Sequence of chain 1.D:
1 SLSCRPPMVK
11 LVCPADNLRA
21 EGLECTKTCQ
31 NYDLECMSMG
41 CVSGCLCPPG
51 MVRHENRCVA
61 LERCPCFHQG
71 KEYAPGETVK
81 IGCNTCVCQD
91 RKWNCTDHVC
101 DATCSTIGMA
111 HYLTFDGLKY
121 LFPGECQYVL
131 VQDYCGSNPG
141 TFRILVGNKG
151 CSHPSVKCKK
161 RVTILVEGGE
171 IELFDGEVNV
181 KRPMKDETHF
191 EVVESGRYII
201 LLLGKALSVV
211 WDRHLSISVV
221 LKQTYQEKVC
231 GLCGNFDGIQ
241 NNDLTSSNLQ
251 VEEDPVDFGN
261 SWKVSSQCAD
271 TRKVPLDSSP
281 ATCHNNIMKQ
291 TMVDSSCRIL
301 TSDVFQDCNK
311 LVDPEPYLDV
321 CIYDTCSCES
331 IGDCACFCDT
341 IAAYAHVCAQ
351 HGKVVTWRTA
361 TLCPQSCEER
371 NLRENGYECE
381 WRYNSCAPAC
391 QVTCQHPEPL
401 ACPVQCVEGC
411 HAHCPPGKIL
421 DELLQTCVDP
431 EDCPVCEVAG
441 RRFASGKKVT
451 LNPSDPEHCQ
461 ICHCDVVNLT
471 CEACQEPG

Binding-site contacts:
Ligand atom O6 contacts residue THR470 of chain 1.D at 3.2 Å (h-bond).
Ligand atom C5 contacts residue ASN468 of chain 1.D at 3.6 Å.
Ligand atom O7 contacts residue ASP465 of chain 1.D at 3.3 Å.
Ligand atom O7 contacts residue VAL466 of chain 1.D at 3.8 Å.
Ligand atom C1 contacts residue ASP465 of chain 1.D at 4.0 Å.
Ligand atom O6 contacts residue GLU472 of chain 1.D at 4.3 Å.
Ligand atom C4 contacts residue ASN468 of chain 1.D at 4.2 Å.
Ligand atom C6 contacts residue THR470 of chain 1.D at 4.3 Å.
Ligand atom C3 contacts residue ASN468 of chain 1.D at 3.8 Å.
Ligand atom O5 contacts residue THR470 of chain 1.D at 3.5 Å.
Ligand atom O7 contacts residue ASN468 of chain 1.D at 3.7 Å.
Ligand atom C1 contacts residue THR470 of chain 1.D at 3.8 Å.
Ligand atom C7 contacts residue ASN468 of chain 1.D at 3.5 Å.
Ligand atom C2 contacts residue ASN468 of chain 1.D at 2.5 Å.
Ligand atom C8 contacts residue ASN468 of chain 1.D at 4.2 Å.
Ligand atom C2 contacts residue ASP465 of chain 1.D at 3.7 Å.
Ligand atom C5 contacts residue THR470 of chain 1.D at 4.5 Å.
Ligand atom C7 contacts residue VAL466 of chain 1.D at 4.0 Å (hydrophobic).
Ligand atom O5 contacts residue ASP465 of chain 1.D at 3.9 Å.
Ligand atom O5 contacts residue ASN468 of chain 1.D at 2.3 Å (h-bond).
Ligand atom C1 contacts residue ASN468 of chain 1.D at 1.4 Å.
Ligand atom C8 contacts residue VAL467 of chain 1.D at 4.3 Å (hydrophobic).
Ligand atom C8 contacts residue VAL466 of chain 1.D at 3.4 Å (hydrophobic).
Ligand atom N2 contacts residue ASN468 of chain 1.D at 3.0 Å (h-bond).
Ligand atom C7 contacts residue ASP465 of chain 1.D at 4.3 Å.

This protein binds this small molecule.
Small molecule (SMILES): CC(=O)N[C@@H]1[C@@H](O)[C@H](O)[C@@H](CO)O[C@H]1O